Sequence of chain 60.C:
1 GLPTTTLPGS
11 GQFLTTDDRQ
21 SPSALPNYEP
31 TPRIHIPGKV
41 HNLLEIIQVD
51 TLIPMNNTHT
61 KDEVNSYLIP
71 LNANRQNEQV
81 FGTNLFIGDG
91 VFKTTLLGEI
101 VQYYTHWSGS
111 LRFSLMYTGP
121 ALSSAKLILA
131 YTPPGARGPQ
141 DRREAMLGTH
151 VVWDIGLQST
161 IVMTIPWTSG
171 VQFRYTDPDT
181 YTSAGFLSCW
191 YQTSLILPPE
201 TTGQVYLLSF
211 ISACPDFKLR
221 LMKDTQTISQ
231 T

Sequence of chain 59.A:
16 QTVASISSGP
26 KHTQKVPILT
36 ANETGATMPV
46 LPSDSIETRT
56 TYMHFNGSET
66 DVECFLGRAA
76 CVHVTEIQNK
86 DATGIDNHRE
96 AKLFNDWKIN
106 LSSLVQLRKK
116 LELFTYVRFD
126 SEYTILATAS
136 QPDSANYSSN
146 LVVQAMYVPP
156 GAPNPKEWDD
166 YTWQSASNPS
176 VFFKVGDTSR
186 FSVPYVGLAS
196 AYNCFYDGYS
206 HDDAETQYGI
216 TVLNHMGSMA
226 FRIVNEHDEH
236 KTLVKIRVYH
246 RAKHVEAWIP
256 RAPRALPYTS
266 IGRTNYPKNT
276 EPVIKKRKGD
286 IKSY

Sequence of chain 59.C:
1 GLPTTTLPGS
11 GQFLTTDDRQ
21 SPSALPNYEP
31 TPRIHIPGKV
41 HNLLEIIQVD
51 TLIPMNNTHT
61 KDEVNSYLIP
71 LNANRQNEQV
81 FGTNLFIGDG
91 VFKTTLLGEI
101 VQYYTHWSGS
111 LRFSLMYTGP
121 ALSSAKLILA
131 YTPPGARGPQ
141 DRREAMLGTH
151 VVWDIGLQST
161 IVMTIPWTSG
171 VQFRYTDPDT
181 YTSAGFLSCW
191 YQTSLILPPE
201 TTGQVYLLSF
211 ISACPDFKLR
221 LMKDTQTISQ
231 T

A small-molecule ligand and the protein it binds are described below.
Small molecule (SMILES): COc1cc(CC(=O)c2ccc(C#N)cc2)c([N+](=O)[O-])cc1OC

Binding-site contacts:
Ligand atom O20 contacts residue PHE186 of chain 59.A at 3.8 Å.
Ligand atom C11 contacts residue TYR197 of chain 59.A at 3.5 Å (hydrophobic).
Ligand atom N22 contacts residue VAL191 of chain 59.A at 3.9 Å.
Ligand atom C19 contacts residue TYR152 of chain 59.A at 3.9 Å (hydrophobic).
Ligand atom C15 contacts residue TYR128 of chain 59.A at 3.1 Å (hydrophobic).
Ligand atom N13 contacts residue TYR197 of chain 59.A at 3.4 Å.
Ligand atom O23 contacts residue TYR152 of chain 59.A at 3.0 Å (h-bond).
Ligand atom C01 contacts residue TYR128 of chain 59.A at 2.9 Å (hydrophobic).
Ligand atom C08 contacts residue TYR128 of chain 59.A at 3.3 Å (hydrophobic).
Ligand atom O02 contacts residue TYR128 of chain 59.A at 3.8 Å.
Ligand atom O24 contacts residue VAL191 of chain 59.A at 3.1 Å.
Ligand atom C15 contacts residue SER126 of chain 59.A at 3.5 Å.
Ligand atom C10 contacts residue MET221 of chain 59.A at 3.9 Å (hydrophobic).
Ligand atom C09 contacts residue MET221 of chain 59.A at 3.9 Å (hydrophobic).
Ligand atom C18 contacts residue TYR152 of chain 59.A at 3.7 Å (hydrophobic).
Ligand atom C08 contacts residue TYR197 of chain 59.A at 3.9 Å (hydrophobic).
Ligand atom O20 contacts residue TYR152 of chain 59.A at 3.7 Å.
Ligand atom C21 contacts residue TYR152 of chain 59.A at 3.6 Å (hydrophobic).
Ligand atom C14 contacts residue TYR197 of chain 59.A at 3.7 Å (hydrophobic).
Ligand atom C12 contacts residue TYR197 of chain 59.A at 3.5 Å (hydrophobic).
Ligand atom O16 contacts residue TYR128 of chain 59.A at 2.9 Å (h-bond).
Ligand atom N13 contacts residue GOL1 of chain 59.E at 3.7 Å.
Ligand atom O16 contacts residue VAL188 of chain 59.A at 3.8 Å.
Ligand atom C15 contacts residue TYR197 of chain 59.A at 3.8 Å (hydrophobic).
Ligand atom C14 contacts residue LEU106 of chain 59.A at 3.5 Å (hydrophobic).
Ligand atom C17 contacts residue TYR152 of chain 59.A at 3.8 Å (hydrophobic).
Ligand atom C05 contacts residue TYR128 of chain 59.A at 3.8 Å (hydrophobic).
Ligand atom O24 contacts residue TYR152 of chain 59.A at 3.5 Å (h-bond).
Ligand atom O23 contacts residue VAL191 of chain 59.A at 3.9 Å.
Ligand atom C07 contacts residue TYR128 of chain 59.A at 2.9 Å (hydrophobic).
Ligand atom C06 contacts residue ILE104 of chain 59.A at 3.5 Å (hydrophobic).
Ligand atom C06 contacts residue TYR128 of chain 59.A at 3.4 Å (hydrophobic).
Ligand atom C01 contacts residue MET224 of chain 59.A at 3.7 Å (hydrophobic).
Ligand atom C10 contacts residue TYR197 of chain 59.A at 3.7 Å (hydrophobic).
Ligand atom C03 contacts residue TYR128 of chain 59.A at 3.7 Å (hydrophobic).
Ligand atom O02 contacts residue MET224 of chain 59.A at 3.5 Å.
Ligand atom C04 contacts residue TYR128 of chain 59.A at 3.4 Å (hydrophobic).
Ligand atom C01 contacts residue PHE186 of chain 59.A at 2.8 Å (hydrophobic).
Ligand atom O23 contacts residue LEU221 of chain 60.C at 3.9 Å.
Ligand atom N22 contacts residue TYR152 of chain 59.A at 3.3 Å (h-bond).